Binding-site contacts:
Ligand atom C6 contacts residue SER353 of chain 1.D at 3.8 Å.
Ligand atom O1P contacts residue GLY434 of chain 1.D at 2.8 Å (h-bond).
Ligand atom P2 contacts residue SER435 of chain 1.D at 3.5 Å.
Ligand atom P1 contacts residue ARG405 of chain 1.D at 3.6 Å.
Ligand atom P2 contacts residue THR348 of chain 1.D at 3.5 Å.
Ligand atom O4P contacts residue THR350 of chain 1.D at 2.7 Å (h-bond).
Ligand atom O4 contacts residue GLY436 of chain 1.D at 3.7 Å.
Ligand atom O6 contacts residue SER435 of chain 1.D at 3.8 Å.
Ligand atom O5P contacts residue SER435 of chain 1.D at 3.2 Å (h-bond).
Ligand atom O6P contacts residue SER353 of chain 1.D at 2.7 Å (h-bond).
Ligand atom O4 contacts residue GLY434 of chain 1.D at 2.6 Å (h-bond).
Ligand atom O3 contacts residue TRP398 of chain 1.D at 3.6 Å.
Ligand atom O6 contacts residue THR349 of chain 1.D at 3.1 Å (h-bond).
Ligand atom C4 contacts residue GLY434 of chain 1.D at 3.4 Å.
Ligand atom O3P contacts residue ARG405 of chain 1.D at 2.8 Å (salt-bridge).
Ligand atom O4P contacts residue THR348 of chain 1.D at 3.6 Å.
Ligand atom O2 contacts residue GLY430 of chain 1.D at 3.6 Å (h-bond).
Ligand atom O2 contacts residue LEU347 of chain 1.D at 3.5 Å.
Ligand atom O4P contacts residue SER435 of chain 1.D at 2.8 Å (h-bond).
Ligand atom C3 contacts residue GLY434 of chain 1.D at 3.5 Å.
Ligand atom O4 contacts residue TYR437 of chain 1.D at 2.9 Å (h-bond).
Ligand atom O3P contacts residue TRP398 of chain 1.D at 2.8 Å (h-bond).
Ligand atom O4 contacts residue THR438 of chain 1.D at 3.5 Å (h-bond).
Ligand atom O5P contacts residue SER353 of chain 1.D at 3.6 Å.
Ligand atom O3 contacts residue GLY430 of chain 1.D at 3.2 Å.
Ligand atom O5 contacts residue LEU347 of chain 1.D at 3.8 Å.
Ligand atom P2 contacts residue THR349 of chain 1.D at 3.7 Å.
Ligand atom O2P contacts residue ARG405 of chain 1.D at 2.6 Å (salt-bridge).
Ligand atom O4P contacts residue THR349 of chain 1.D at 3.3 Å (h-bond).
Ligand atom C5 contacts residue GLY434 of chain 1.D at 3.5 Å.
Ligand atom O3 contacts residue ARG432 of chain 1.D at 2.7 Å (salt-bridge).
Ligand atom P2 contacts residue SER353 of chain 1.D at 3.6 Å.
Ligand atom O1 contacts residue GLY434 of chain 1.D at 3.7 Å.
Ligand atom O1P contacts residue PRO433 of chain 1.D at 3.6 Å.
Ligand atom C6 contacts residue THR438 of chain 1.D at 3.4 Å.
Ligand atom C6 contacts residue LEU347 of chain 1.D at 3.7 Å (hydrophobic).
Ligand atom O6P contacts residue THR348 of chain 1.D at 2.6 Å (h-bond).
Ligand atom C3 contacts residue ARG432 of chain 1.D at 3.3 Å.
Ligand atom O5P contacts residue GLY436 of chain 1.D at 2.9 Å (h-bond).
Ligand atom O6 contacts residue THR348 of chain 1.D at 3.6 Å.

The small molecule below binds the protein below.
Small molecule (SMILES): O=P(O)(O)OC[C@H]1O[C@](O)(COP(=O)(O)O)[C@@H](O)[C@@H]1O

Sequence of chain 1.D:
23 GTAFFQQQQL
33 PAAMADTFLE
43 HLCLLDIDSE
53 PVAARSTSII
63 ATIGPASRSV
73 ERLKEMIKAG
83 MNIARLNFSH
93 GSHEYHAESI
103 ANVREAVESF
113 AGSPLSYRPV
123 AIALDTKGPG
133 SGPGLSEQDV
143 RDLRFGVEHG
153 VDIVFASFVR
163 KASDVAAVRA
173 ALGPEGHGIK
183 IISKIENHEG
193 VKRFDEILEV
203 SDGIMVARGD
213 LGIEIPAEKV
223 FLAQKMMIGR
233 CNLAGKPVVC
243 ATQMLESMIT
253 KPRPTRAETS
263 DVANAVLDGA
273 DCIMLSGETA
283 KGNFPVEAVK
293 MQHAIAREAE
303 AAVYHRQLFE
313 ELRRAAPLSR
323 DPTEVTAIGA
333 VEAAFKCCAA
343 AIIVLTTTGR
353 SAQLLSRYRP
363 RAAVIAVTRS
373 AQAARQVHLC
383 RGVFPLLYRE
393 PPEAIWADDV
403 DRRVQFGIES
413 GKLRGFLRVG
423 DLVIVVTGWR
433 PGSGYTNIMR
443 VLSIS